The protein below binds the small molecule below.
Small molecule (SMILES): CC(=O)N[C@@H]1[C@@H](O)[C@H](O)[C@@H](CO)O[C@H]1O

Binding-site contacts:
Ligand atom C8 contacts residue GLU1258 of chain 1.C at 4.2 Å.
Ligand atom C2 contacts residue GLU1258 of chain 1.C at 3.3 Å.
Ligand atom C1 contacts residue GLU1258 of chain 1.C at 3.3 Å.
Ligand atom C5 contacts residue GLU1258 of chain 1.C at 4.2 Å.
Ligand atom O3 contacts residue ASN1286 of chain 1.C at 3.9 Å.
Ligand atom C4 contacts residue ASN1286 of chain 1.C at 4.2 Å.
Ligand atom C8 contacts residue ASN1286 of chain 1.C at 3.6 Å.
Ligand atom C2 contacts residue ASN1286 of chain 1.C at 2.5 Å.
Ligand atom C4 contacts residue GLU1258 of chain 1.C at 4.4 Å.
Ligand atom C3 contacts residue ASN1286 of chain 1.C at 3.6 Å.
Ligand atom C7 contacts residue ASN1286 of chain 1.C at 3.8 Å.
Ligand atom N2 contacts residue ASN1286 of chain 1.C at 3.3 Å (h-bond).
Ligand atom O3 contacts residue GLU1258 of chain 1.C at 2.5 Å (salt-bridge).
Ligand atom O5 contacts residue GLU1258 of chain 1.C at 3.1 Å (salt-bridge).
Ligand atom C1 contacts residue ASN1286 of chain 1.C at 1.4 Å.
Ligand atom C5 contacts residue ASN1286 of chain 1.C at 3.6 Å.
Ligand atom C3 contacts residue GLU1258 of chain 1.C at 3.4 Å.
Ligand atom O5 contacts residue ASN1286 of chain 1.C at 2.4 Å (h-bond).

Sequence of chain 1.C:
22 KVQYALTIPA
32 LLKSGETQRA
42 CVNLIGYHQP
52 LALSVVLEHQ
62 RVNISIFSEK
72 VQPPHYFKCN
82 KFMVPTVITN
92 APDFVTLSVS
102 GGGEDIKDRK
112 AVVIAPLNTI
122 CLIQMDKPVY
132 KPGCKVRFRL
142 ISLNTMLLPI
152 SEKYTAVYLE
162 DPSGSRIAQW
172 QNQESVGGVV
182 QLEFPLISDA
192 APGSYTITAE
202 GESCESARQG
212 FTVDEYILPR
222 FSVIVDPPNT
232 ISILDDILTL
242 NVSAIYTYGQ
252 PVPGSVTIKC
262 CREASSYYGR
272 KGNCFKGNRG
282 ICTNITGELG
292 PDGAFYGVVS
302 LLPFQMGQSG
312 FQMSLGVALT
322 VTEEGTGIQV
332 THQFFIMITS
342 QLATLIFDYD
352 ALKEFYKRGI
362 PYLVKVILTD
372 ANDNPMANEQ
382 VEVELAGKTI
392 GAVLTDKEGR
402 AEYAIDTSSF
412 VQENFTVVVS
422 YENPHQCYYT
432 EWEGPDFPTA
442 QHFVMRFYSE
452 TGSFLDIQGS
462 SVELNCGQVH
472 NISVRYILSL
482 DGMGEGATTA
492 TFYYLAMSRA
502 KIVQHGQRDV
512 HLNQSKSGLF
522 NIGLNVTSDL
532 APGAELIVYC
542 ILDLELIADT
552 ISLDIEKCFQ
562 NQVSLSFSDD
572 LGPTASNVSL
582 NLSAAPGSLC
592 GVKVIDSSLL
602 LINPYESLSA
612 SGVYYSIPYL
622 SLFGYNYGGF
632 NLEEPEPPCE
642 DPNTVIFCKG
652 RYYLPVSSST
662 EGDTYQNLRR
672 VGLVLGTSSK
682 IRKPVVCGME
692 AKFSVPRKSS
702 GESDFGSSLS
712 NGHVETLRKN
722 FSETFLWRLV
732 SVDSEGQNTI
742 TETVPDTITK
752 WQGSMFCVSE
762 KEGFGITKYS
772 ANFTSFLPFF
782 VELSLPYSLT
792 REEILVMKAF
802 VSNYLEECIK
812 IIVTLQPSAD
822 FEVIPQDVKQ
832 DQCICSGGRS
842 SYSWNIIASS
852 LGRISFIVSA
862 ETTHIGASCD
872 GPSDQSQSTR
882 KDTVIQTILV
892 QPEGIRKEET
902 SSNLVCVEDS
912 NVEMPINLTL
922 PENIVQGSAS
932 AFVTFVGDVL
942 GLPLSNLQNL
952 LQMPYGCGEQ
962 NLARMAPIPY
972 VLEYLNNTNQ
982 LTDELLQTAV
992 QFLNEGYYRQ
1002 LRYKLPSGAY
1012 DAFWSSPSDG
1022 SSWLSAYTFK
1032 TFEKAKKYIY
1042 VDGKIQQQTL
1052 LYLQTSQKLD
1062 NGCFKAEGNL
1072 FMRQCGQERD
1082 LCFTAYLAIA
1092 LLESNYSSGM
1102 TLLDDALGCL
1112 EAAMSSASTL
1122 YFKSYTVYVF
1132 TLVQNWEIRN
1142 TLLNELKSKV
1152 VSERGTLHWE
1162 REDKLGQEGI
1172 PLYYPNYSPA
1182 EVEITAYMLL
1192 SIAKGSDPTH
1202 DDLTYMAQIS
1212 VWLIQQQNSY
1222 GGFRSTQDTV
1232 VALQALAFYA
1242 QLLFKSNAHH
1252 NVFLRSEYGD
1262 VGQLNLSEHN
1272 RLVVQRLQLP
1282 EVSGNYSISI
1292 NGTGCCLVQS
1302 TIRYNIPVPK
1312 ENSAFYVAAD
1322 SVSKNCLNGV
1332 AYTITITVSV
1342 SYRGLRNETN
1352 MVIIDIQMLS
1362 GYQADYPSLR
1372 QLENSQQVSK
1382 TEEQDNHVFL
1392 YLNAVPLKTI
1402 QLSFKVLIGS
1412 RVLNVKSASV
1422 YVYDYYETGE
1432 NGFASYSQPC